Binding-site contacts:
Ligand atom OE2 contacts residue ASN201 of chain 1.A at 2.9 Å (h-bond).
Ligand atom CD contacts residue ASN201 of chain 1.A at 3.7 Å.
Ligand atom OD1 contacts residue LYS264 of chain 1.A at 3.5 Å.
Ligand atom CG contacts residue ASN201 of chain 1.A at 3.6 Å.
Ligand atom CD contacts residue LYS231 of chain 1.A at 3.2 Å.
Ligand atom CD contacts residue ARG235 of chain 1.A at 3.4 Å.
Ligand atom OE1 contacts residue MET204 of chain 1.A at 4.0 Å.
Ligand atom OE1 contacts residue LYS159 of chain 1.A at 4.3 Å.
Ligand atom OE1 contacts residue LYS231 of chain 1.A at 3.0 Å (salt-bridge).
Ligand atom N contacts residue LYS159 of chain 1.A at 4.3 Å.
Ligand atom CD contacts residue MET204 of chain 1.A at 3.8 Å (hydrophobic).
Ligand atom OXT contacts residue LYS264 of chain 1.A at 4.5 Å.
Ligand atom OE2 contacts residue MET204 of chain 1.A at 3.6 Å (h-bond).
Ligand atom O contacts residue LYS231 of chain 1.A at 4.0 Å.
Ligand atom O contacts residue LYS264 of chain 1.A at 4.1 Å.
Ligand atom OE1 contacts residue ARG235 of chain 1.A at 3.3 Å (salt-bridge).
Ligand atom OE2 contacts residue ARG235 of chain 1.A at 2.7 Å (salt-bridge).
Ligand atom C contacts residue LYS231 of chain 1.A at 4.4 Å.
Ligand atom CG contacts residue LYS231 of chain 1.A at 3.9 Å.
Ligand atom OE2 contacts residue LYS231 of chain 1.A at 3.4 Å (salt-bridge).
Ligand atom C contacts residue LYS264 of chain 1.A at 4.4 Å.
Ligand atom CB contacts residue LYS231 of chain 1.A at 3.6 Å.
Ligand atom OE2 contacts residue LYS159 of chain 1.A at 4.4 Å.
Ligand atom O contacts residue LYS159 of chain 1.A at 3.4 Å (salt-bridge).

A small-molecule ligand and the protein it binds are described below.
Small molecule (SMILES): CSCC[C@H](N)C(=O)N[C@@H](CCC(=O)O)C(=O)N[C@@H](CCC(=O)O)C(=O)N[C@H](C(=O)N[C@@H](CC(=O)O)C(=O)O)C(C)C

Sequence of chain 1.A:
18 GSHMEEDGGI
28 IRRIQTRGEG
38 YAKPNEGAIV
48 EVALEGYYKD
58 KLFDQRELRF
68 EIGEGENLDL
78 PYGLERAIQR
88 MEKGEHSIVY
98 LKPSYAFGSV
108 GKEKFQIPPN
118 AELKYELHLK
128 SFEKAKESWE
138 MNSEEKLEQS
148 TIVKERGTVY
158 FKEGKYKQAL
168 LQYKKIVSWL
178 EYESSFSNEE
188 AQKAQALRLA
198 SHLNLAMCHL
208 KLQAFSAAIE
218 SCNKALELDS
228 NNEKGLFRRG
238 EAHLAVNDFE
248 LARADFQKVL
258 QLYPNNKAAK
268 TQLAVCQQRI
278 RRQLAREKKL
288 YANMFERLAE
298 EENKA